A protein and the small-molecule ligand that binds it are described below.
Small molecule (SMILES): CC(=O)N[C@@H]1[C@@H](O)[C@H](O)[C@@H](CO)O[C@H]1O

Sequence of chain 1.C:
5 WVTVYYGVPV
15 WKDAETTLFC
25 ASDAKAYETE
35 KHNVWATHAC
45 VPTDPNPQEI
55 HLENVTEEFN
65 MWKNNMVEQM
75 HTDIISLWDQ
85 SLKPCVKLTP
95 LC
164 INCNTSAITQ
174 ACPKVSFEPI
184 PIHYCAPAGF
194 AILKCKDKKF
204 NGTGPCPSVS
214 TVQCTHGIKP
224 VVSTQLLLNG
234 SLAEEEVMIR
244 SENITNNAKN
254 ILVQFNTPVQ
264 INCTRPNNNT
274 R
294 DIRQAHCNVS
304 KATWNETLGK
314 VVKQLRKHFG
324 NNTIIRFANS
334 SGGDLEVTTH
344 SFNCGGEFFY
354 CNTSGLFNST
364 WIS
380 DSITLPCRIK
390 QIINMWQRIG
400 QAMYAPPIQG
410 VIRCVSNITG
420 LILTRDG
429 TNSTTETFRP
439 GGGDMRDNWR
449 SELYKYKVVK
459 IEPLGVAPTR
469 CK

Binding-site contacts:
Ligand atom C3 contacts residue ASN308 of chain 1.C at 3.8 Å.
Ligand atom O7 contacts residue ASN308 of chain 1.C at 4.2 Å.
Ligand atom C5 contacts residue ASN308 of chain 1.C at 3.7 Å.
Ligand atom N2 contacts residue ASN308 of chain 1.C at 2.8 Å (h-bond).
Ligand atom O5 contacts residue ASN308 of chain 1.C at 2.4 Å (h-bond).
Ligand atom O6 contacts residue ASN308 of chain 1.C at 4.4 Å.
Ligand atom C1 contacts residue ASN308 of chain 1.C at 1.4 Å.
Ligand atom C2 contacts residue ASN308 of chain 1.C at 2.4 Å.
Ligand atom C7 contacts residue ASN308 of chain 1.C at 3.8 Å.
Ligand atom C4 contacts residue ASN308 of chain 1.C at 4.2 Å.